A protein and the small-molecule ligand that binds it are described below.
Small molecule (SMILES): CC(=O)N[C@H]1[C@H](O[C@H]2[C@@H](O)[C@@H](CO)O[C@H](O[C@@H]3[C@H](O)[C@@H](O)[C@H](O)O[C@@H]3CO)[C@@H]2O)O[C@H](CO)[C@H](O)[C@@H]1O

Sequence of chain 1.F:
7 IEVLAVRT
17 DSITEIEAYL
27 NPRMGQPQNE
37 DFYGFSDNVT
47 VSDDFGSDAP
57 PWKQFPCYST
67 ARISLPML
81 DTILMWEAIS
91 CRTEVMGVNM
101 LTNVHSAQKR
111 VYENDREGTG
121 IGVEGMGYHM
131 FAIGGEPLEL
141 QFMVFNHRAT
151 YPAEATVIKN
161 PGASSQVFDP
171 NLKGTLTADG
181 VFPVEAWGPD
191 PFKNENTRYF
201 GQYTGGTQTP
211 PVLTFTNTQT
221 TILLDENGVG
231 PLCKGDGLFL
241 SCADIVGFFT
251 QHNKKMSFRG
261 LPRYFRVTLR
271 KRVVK

Binding-site contacts:
Ligand atom O3 contacts residue GLN251 of chain 1.F at 3.2 Å (h-bond).
Ligand atom C6 contacts residue ASN44 of chain 1.F at 4.1 Å.
Ligand atom O5 contacts residue ASP43 of chain 1.F at 3.7 Å.
Ligand atom O6 contacts residue ASP43 of chain 1.F at 2.5 Å (salt-bridge).
Ligand atom C6 contacts residue ASP43 of chain 1.F at 3.5 Å.
Ligand atom C2 contacts residue LYS255 of chain 1.F at 4.0 Å.
Ligand atom C1 contacts residue ASN44 of chain 1.F at 3.4 Å.
Ligand atom C6 contacts residue PHE38 of chain 1.F at 4.0 Å (hydrophobic).
Ligand atom O3 contacts residue LYS255 of chain 1.F at 4.1 Å.
Ligand atom C4 contacts residue ASN44 of chain 1.F at 4.0 Å.
Ligand atom C5 contacts residue ASN44 of chain 1.F at 3.9 Å.
Ligand atom O3 contacts residue EDO1 of chain 1.QA at 3.4 Å.
Ligand atom O7 contacts residue GLN251 of chain 1.F at 2.8 Å (h-bond).
Ligand atom C6 contacts residue ASP43 of chain 1.F at 3.3 Å.
Ligand atom O7 contacts residue LYS255 of chain 1.F at 3.4 Å.
Ligand atom O6 contacts residue GLN32 of chain 1.F at 3.0 Å (h-bond).
Ligand atom C2 contacts residue GLN251 of chain 1.F at 4.2 Å.
Ligand atom C4 contacts residue PHE38 of chain 1.F at 3.8 Å (hydrophobic).
Ligand atom O4 contacts residue ASN44 of chain 1.F at 3.4 Å (h-bond).
Ligand atom C2 contacts residue ASN44 of chain 1.F at 3.6 Å.
Ligand atom C6 contacts residue GLN32 of chain 1.F at 3.4 Å.
Ligand atom O4 contacts residue GLN251 of chain 1.F at 2.7 Å (h-bond).
Ligand atom O2 contacts residue LYS255 of chain 1.F at 3.4 Å.
Ligand atom C7 contacts residue LYS255 of chain 1.F at 4.1 Å.
Ligand atom O4 contacts residue ASN44 of chain 1.F at 3.1 Å (h-bond).
Ligand atom O4 contacts residue ASP43 of chain 1.F at 2.7 Å (salt-bridge).
Ligand atom O5 contacts residue ASN44 of chain 1.F at 3.0 Å (h-bond).
Ligand atom O4 contacts residue PHE38 of chain 1.F at 4.2 Å.
Ligand atom C7 contacts residue GLN251 of chain 1.F at 3.9 Å.
Ligand atom C4 contacts residue GLN251 of chain 1.F at 3.8 Å.
Ligand atom O3 contacts residue ASN44 of chain 1.F at 3.0 Å (h-bond).
Ligand atom O7 contacts residue ASN253 of chain 1.F at 2.9 Å (h-bond).
Ligand atom C4 contacts residue ASN44 of chain 1.F at 4.2 Å.
Ligand atom C7 contacts residue ASN253 of chain 1.F at 3.6 Å.
Ligand atom O6 contacts residue ASP43 of chain 1.F at 3.0 Å (salt-bridge).
Ligand atom C3 contacts residue ASN44 of chain 1.F at 4.1 Å.
Ligand atom C3 contacts residue GLN251 of chain 1.F at 3.9 Å.
Ligand atom O4 contacts residue EDO1 of chain 1.QA at 4.0 Å.
Ligand atom C8 contacts residue ASN253 of chain 1.F at 3.6 Å.
Ligand atom C4 contacts residue ASP43 of chain 1.F at 3.6 Å.